Binding-site contacts:
Ligand atom CG contacts residue LYS1 of chain 1.IA at 3.7 Å.
Ligand atom OXT contacts residue LYS1 of chain 1.IA at 3.1 Å.
Ligand atom CD contacts residue LYS1 of chain 1.IA at 2.6 Å.
Ligand atom O contacts residue HIS491 of chain 1.C at 3.2 Å.
Ligand atom CA contacts residue GLN259 of chain 1.C at 4.4 Å.
Ligand atom O contacts residue LYS1 of chain 1.IA at 3.8 Å.
Ligand atom CB contacts residue PHE435 of chain 1.C at 3.8 Å (hydrophobic).
Ligand atom OXT contacts residue HIS331 of chain 1.C at 3.9 Å.
Ligand atom C contacts residue GLN259 of chain 1.C at 3.3 Å.
Ligand atom C contacts residue LYS1 of chain 1.IA at 3.0 Å.
Ligand atom CA contacts residue TYR501 of chain 1.C at 3.6 Å (hydrophobic).
Ligand atom OXT contacts residue GLN259 of chain 1.C at 3.4 Å (h-bond).
Ligand atom CB contacts residue TYR501 of chain 1.C at 3.6 Å (hydrophobic).
Ligand atom CA contacts residue TYR498 of chain 1.C at 3.9 Å (hydrophobic).
Ligand atom N contacts residue TYR501 of chain 1.C at 3.6 Å.
Ligand atom C contacts residue TYR498 of chain 1.C at 3.5 Å (hydrophobic).
Ligand atom OXT contacts residue HIS491 of chain 1.C at 4.2 Å.
Ligand atom CA contacts residue LYS1 of chain 1.IA at 2.5 Å.
Ligand atom OXT contacts residue LYS489 of chain 1.C at 3.9 Å.
Ligand atom CD contacts residue TYR501 of chain 1.C at 3.9 Å (hydrophobic).
Ligand atom CB contacts residue TYR498 of chain 1.C at 3.8 Å (hydrophobic).
Ligand atom C contacts residue LYS489 of chain 1.C at 3.8 Å.
Ligand atom CD contacts residue HIS361 of chain 1.C at 4.0 Å.
Ligand atom CB contacts residue LYS1 of chain 1.IA at 3.7 Å.
Ligand atom O contacts residue GLN259 of chain 1.C at 3.0 Å (h-bond).
Ligand atom N contacts residue LYS1 of chain 1.IA at 1.4 Å.
Ligand atom C contacts residue HIS331 of chain 1.C at 4.3 Å.
Ligand atom CG contacts residue TYR501 of chain 1.C at 4.1 Å (hydrophobic).
Ligand atom O contacts residue TYR498 of chain 1.C at 2.6 Å (h-bond).
Ligand atom CA contacts residue HIS491 of chain 1.C at 4.0 Å.
Ligand atom O contacts residue LYS489 of chain 1.C at 2.8 Å (salt-bridge).
Ligand atom CB contacts residue GLN259 of chain 1.C at 4.2 Å.
Ligand atom C contacts residue HIS491 of chain 1.C at 3.6 Å.

This small molecule binds to this protein.
Small molecule (SMILES): O=C(O)[C@@H]1CCCN1

Sequence of chain 1.C:
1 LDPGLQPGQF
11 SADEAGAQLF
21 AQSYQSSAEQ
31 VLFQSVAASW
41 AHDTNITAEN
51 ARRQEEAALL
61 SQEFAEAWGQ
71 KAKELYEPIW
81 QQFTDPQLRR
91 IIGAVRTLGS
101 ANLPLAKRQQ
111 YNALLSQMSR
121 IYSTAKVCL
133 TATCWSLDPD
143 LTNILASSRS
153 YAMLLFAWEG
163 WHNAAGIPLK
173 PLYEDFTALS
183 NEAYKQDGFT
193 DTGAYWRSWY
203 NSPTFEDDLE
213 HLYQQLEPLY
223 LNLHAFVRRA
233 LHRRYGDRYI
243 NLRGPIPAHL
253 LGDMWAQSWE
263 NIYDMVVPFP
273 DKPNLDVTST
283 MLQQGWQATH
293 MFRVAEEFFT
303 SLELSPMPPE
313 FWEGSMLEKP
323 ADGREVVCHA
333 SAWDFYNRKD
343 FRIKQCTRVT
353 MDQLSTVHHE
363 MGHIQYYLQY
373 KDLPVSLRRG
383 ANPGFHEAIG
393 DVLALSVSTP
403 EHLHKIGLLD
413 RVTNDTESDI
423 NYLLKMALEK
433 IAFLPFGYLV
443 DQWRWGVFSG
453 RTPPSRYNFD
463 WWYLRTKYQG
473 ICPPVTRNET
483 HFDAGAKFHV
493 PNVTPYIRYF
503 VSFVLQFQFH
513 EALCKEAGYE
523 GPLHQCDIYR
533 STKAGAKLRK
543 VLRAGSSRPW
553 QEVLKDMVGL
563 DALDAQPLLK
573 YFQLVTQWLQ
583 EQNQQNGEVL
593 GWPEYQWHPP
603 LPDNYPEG